Binding-site contacts:
Ligand atom NH2 contacts residue LYS335 of chain 1.B at 3.5 Å.
Ligand atom CB contacts residue VAL331 of chain 1.B at 4.0 Å (hydrophobic).
Ligand atom CD1 contacts residue HIS303 of chain 1.B at 3.2 Å.
Ligand atom O contacts residue VAL331 of chain 1.B at 3.4 Å.
Ligand atom NH1 contacts residue LYS335 of chain 1.B at 3.9 Å.
Ligand atom N contacts residue GLY332 of chain 1.B at 3.4 Å (h-bond).
Ligand atom C contacts residue GLY332 of chain 1.B at 3.9 Å.
Ligand atom CD2 contacts residue GLY306 of chain 1.B at 4.2 Å.
Ligand atom C contacts residue GLY332 of chain 1.B at 4.2 Å.
Ligand atom N contacts residue GLU312 of chain 1.B at 2.9 Å (salt-bridge).
Ligand atom CA contacts residue TYR580 of chain 1.B at 3.7 Å (hydrophobic).
Ligand atom CD contacts residue ILE345 of chain 1.B at 3.7 Å (hydrophobic).
Ligand atom CB contacts residue LEU330 of chain 1.B at 3.3 Å (hydrophobic).
Ligand atom CA contacts residue GLY310 of chain 1.B at 3.5 Å.
Ligand atom N contacts residue TYR580 of chain 1.B at 3.7 Å.
Ligand atom O contacts residue LEU330 of chain 1.B at 4.0 Å.
Ligand atom O contacts residue GLY310 of chain 1.B at 3.5 Å.
Ligand atom CA contacts residue LEU330 of chain 1.B at 3.7 Å (hydrophobic).
Ligand atom N contacts residue TYR580 of chain 1.B at 3.9 Å.
Ligand atom CA contacts residue GLY332 of chain 1.B at 3.6 Å.
Ligand atom CD1 contacts residue HIS307 of chain 1.B at 3.7 Å.
Ligand atom CG contacts residue GLN334 of chain 1.B at 3.9 Å.
Ligand atom NH1 contacts residue GLN334 of chain 1.B at 3.9 Å.
Ligand atom CB contacts residue VAL331 of chain 1.B at 4.1 Å (hydrophobic).
Ligand atom N contacts residue LEU330 of chain 1.B at 3.1 Å (h-bond).
Ligand atom CB contacts residue GLU312 of chain 1.B at 3.6 Å.
Ligand atom C contacts residue TYR580 of chain 1.B at 4.1 Å (hydrophobic).
Ligand atom O contacts residue GLY332 of chain 1.B at 3.0 Å (h-bond).
Ligand atom CA contacts residue GLY306 of chain 1.B at 4.2 Å.
Ligand atom CB contacts residue GLN334 of chain 1.B at 3.9 Å.
Ligand atom CD2 contacts residue HIS303 of chain 1.B at 3.5 Å.
Ligand atom C contacts residue GLY310 of chain 1.B at 3.8 Å.
Ligand atom CG contacts residue GLY306 of chain 1.B at 3.7 Å.
Ligand atom CB contacts residue GLY332 of chain 1.B at 4.2 Å.
Ligand atom CG contacts residue HIS307 of chain 1.B at 3.6 Å.
Ligand atom CA contacts residue GLU312 of chain 1.B at 3.7 Å.
Ligand atom N contacts residue GLY310 of chain 1.B at 2.5 Å (h-bond).
Ligand atom CZ contacts residue LYS335 of chain 1.B at 3.7 Å.
Ligand atom CD contacts residue VAL331 of chain 1.B at 4.0 Å (hydrophobic).
Ligand atom CG contacts residue HIS303 of chain 1.B at 4.1 Å.

The small molecule below binds the protein below.
Small molecule (SMILES): CC(C)C[C@H](NC(=O)[C@@H](N)CO)C(=O)N[C@H](C=O)CCCN=C(N)N

Sequence of chain 1.B:
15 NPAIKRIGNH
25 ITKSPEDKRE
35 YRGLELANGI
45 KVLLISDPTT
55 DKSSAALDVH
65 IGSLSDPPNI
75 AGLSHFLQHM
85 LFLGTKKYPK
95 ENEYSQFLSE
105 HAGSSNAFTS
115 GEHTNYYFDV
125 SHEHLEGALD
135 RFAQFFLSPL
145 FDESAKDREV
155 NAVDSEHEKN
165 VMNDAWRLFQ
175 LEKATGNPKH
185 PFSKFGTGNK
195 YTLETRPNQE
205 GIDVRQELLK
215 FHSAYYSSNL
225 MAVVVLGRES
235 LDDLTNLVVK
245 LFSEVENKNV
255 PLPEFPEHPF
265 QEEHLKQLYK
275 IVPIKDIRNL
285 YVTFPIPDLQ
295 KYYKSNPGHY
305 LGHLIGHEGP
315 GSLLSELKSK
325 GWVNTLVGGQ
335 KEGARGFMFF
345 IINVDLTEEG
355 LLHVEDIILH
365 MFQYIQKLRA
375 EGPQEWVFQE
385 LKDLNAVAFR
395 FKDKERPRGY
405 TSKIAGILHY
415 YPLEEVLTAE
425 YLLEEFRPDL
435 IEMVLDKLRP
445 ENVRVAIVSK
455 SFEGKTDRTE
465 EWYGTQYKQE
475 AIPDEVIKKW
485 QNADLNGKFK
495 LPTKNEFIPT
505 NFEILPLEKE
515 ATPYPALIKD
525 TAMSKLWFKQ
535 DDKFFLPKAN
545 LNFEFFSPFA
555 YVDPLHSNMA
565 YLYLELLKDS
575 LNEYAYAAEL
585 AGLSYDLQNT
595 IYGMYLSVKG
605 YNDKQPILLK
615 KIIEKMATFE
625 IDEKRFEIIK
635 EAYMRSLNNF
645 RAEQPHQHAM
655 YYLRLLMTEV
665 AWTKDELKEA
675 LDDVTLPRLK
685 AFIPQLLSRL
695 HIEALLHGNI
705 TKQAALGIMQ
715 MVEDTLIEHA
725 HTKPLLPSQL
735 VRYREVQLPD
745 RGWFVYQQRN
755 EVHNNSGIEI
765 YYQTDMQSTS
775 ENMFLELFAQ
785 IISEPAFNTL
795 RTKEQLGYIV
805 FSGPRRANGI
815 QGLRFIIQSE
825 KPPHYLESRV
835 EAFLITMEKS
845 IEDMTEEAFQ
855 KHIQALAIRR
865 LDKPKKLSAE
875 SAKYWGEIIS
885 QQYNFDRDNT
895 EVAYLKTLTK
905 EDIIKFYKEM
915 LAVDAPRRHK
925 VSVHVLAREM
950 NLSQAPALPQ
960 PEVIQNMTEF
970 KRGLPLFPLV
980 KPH